A protein and the small-molecule ligand that binds it are described below.
Small molecule (SMILES): Cc1ccccc1Oc1ccc(Cn2cc(-c3ccccc3)nn2)cc1O

Sequence of chain 1.D:
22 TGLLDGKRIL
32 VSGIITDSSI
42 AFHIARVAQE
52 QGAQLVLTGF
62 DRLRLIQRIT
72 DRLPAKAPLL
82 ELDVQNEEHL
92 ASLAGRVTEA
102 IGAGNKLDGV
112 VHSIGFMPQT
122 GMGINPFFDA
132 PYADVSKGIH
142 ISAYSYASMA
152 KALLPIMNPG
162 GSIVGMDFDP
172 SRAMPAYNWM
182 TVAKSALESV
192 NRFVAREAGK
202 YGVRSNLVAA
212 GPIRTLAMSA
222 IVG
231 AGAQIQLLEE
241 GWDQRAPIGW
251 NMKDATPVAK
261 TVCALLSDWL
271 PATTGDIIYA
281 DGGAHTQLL

Binding-site contacts:
Ligand atom C12 contacts residue PHE169 of chain 1.D at 3.8 Å (hydrophobic).
Ligand atom O2 contacts residue NAD1 of chain 1.P at 2.6 Å (h-bond).
Ligand atom C5 contacts residue MET181 of chain 1.D at 3.8 Å (hydrophobic).
Ligand atom C21 contacts residue NAD1 of chain 1.P at 3.5 Å.
Ligand atom C2 contacts residue ALA218 of chain 1.D at 3.5 Å (hydrophobic).
Ligand atom C11 contacts residue NAD1 of chain 1.P at 3.1 Å.
Ligand atom C13 contacts residue PHE169 of chain 1.D at 3.7 Å (hydrophobic).
Ligand atom C16 contacts residue PRO176 of chain 1.D at 3.5 Å (hydrophobic).
Ligand atom C7 contacts residue ALA218 of chain 1.D at 3.6 Å (hydrophobic).
Ligand atom C17 contacts residue MET175 of chain 1.D at 3.8 Å (hydrophobic).
Ligand atom O1 contacts residue NAD1 of chain 1.P at 3.2 Å (h-bond).
Ligand atom C4 contacts residue MET181 of chain 1.D at 3.7 Å (hydrophobic).
Ligand atom C5 contacts residue MET123 of chain 1.D at 3.6 Å (hydrophobic).
Ligand atom N3 contacts residue ILE222 of chain 1.D at 3.5 Å.
Ligand atom C22 contacts residue NAD1 of chain 1.P at 3.4 Å.
Ligand atom C9 contacts residue NAD1 of chain 1.P at 3.5 Å.
Ligand atom C9 contacts residue MET219 of chain 1.D at 3.7 Å (hydrophobic).
Ligand atom C16 contacts residue MET175 of chain 1.D at 3.5 Å (hydrophobic).
Ligand atom C14 contacts residue ILE222 of chain 1.D at 3.7 Å (hydrophobic).
Ligand atom N3 contacts residue GLN234 of chain 1.D at 3.5 Å (h-bond).
Ligand atom C8 contacts residue NAD1 of chain 1.P at 3.5 Å.
Ligand atom N2 contacts residue ILE222 of chain 1.D at 3.5 Å.
Ligand atom C22 contacts residue TYR178 of chain 1.D at 3.4 Å (hydrophobic).
Ligand atom C3 contacts residue PHE117 of chain 1.D at 3.5 Å (hydrophobic).
Ligand atom C1 contacts residue GLY116 of chain 1.D at 3.6 Å.
Ligand atom C12 contacts residue NAD1 of chain 1.P at 3.1 Å.
Ligand atom N3 contacts residue MET219 of chain 1.D at 3.8 Å.
Ligand atom C3 contacts residue MET181 of chain 1.D at 3.7 Å (hydrophobic).
Ligand atom C3 contacts residue GLY116 of chain 1.D at 3.5 Å.
Ligand atom C7 contacts residue NAD1 of chain 1.P at 3.7 Å.
Ligand atom N1 contacts residue ILE222 of chain 1.D at 3.7 Å.
Ligand atom C21 contacts residue TYR178 of chain 1.D at 3.4 Å (hydrophobic).
Ligand atom O2 contacts residue TYR178 of chain 1.D at 2.5 Å (h-bond).
Ligand atom C1 contacts residue ALA218 of chain 1.D at 3.4 Å (hydrophobic).
Ligand atom N2 contacts residue GLN234 of chain 1.D at 2.9 Å (h-bond).
Ligand atom O1 contacts residue ALA218 of chain 1.D at 3.5 Å.
Ligand atom C10 contacts residue ILE222 of chain 1.D at 3.6 Å (hydrophobic).
Ligand atom C17 contacts residue LEU238 of chain 1.D at 3.8 Å (hydrophobic).
Ligand atom C10 contacts residue NAD1 of chain 1.P at 3.1 Å.
Ligand atom C1 contacts residue NAD1 of chain 1.P at 3.6 Å.